Sequence of chain 1.N:
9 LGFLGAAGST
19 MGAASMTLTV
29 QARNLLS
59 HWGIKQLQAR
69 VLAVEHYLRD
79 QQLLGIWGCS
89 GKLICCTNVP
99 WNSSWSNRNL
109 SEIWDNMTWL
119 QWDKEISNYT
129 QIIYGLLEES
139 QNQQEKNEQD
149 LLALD

A small-molecule ligand and the protein it binds are described below.
Small molecule (SMILES): CC(=O)N[C@@H]1[C@@H](O)[C@H](O)[C@@H](CO)O[C@H]1O

Binding-site contacts:
Ligand atom C1 contacts residue ASN58 of chain 1.M at 1.4 Å.
Ligand atom C7 contacts residue ASN58 of chain 1.M at 3.5 Å.
Ligand atom C8 contacts residue ASN58 of chain 1.M at 3.7 Å.
Ligand atom C3 contacts residue ASN58 of chain 1.M at 3.7 Å.
Ligand atom N2 contacts residue GLU57 of chain 1.M at 4.2 Å.
Ligand atom C8 contacts residue GLU57 of chain 1.M at 3.9 Å.
Ligand atom O7 contacts residue GLY16 of chain 1.N at 3.8 Å.
Ligand atom O7 contacts residue SER17 of chain 1.N at 3.7 Å.
Ligand atom C7 contacts residue GLY16 of chain 1.N at 4.2 Å.
Ligand atom C4 contacts residue ASN58 of chain 1.M at 4.2 Å.
Ligand atom C8 contacts residue GLY16 of chain 1.N at 4.3 Å.
Ligand atom O7 contacts residue ASN58 of chain 1.M at 3.8 Å.
Ligand atom C5 contacts residue ASN58 of chain 1.M at 3.7 Å.
Ligand atom N2 contacts residue ASN58 of chain 1.M at 2.8 Å (h-bond).
Ligand atom C7 contacts residue SER17 of chain 1.N at 4.1 Å.
Ligand atom O5 contacts residue ASN58 of chain 1.M at 2.4 Å (h-bond).
Ligand atom C8 contacts residue SER17 of chain 1.N at 3.4 Å.
Ligand atom C2 contacts residue ASN58 of chain 1.M at 2.4 Å.

Sequence of chain 1.M:
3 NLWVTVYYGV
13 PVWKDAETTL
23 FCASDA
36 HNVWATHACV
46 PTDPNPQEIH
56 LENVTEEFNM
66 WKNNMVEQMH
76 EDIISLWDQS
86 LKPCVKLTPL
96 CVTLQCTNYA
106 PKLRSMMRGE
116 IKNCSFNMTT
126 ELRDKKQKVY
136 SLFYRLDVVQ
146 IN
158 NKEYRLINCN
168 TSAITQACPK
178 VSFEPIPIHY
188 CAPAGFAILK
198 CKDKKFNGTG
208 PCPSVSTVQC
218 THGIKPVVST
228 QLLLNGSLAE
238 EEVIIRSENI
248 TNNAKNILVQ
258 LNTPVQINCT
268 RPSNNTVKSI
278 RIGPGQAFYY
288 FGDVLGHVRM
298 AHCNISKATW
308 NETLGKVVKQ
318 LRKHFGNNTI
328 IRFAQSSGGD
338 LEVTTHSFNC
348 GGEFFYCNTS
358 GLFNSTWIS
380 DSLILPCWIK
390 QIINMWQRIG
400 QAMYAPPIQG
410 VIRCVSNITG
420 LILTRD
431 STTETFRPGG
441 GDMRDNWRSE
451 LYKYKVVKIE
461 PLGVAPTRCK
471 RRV